Sequence of chain 1.C:
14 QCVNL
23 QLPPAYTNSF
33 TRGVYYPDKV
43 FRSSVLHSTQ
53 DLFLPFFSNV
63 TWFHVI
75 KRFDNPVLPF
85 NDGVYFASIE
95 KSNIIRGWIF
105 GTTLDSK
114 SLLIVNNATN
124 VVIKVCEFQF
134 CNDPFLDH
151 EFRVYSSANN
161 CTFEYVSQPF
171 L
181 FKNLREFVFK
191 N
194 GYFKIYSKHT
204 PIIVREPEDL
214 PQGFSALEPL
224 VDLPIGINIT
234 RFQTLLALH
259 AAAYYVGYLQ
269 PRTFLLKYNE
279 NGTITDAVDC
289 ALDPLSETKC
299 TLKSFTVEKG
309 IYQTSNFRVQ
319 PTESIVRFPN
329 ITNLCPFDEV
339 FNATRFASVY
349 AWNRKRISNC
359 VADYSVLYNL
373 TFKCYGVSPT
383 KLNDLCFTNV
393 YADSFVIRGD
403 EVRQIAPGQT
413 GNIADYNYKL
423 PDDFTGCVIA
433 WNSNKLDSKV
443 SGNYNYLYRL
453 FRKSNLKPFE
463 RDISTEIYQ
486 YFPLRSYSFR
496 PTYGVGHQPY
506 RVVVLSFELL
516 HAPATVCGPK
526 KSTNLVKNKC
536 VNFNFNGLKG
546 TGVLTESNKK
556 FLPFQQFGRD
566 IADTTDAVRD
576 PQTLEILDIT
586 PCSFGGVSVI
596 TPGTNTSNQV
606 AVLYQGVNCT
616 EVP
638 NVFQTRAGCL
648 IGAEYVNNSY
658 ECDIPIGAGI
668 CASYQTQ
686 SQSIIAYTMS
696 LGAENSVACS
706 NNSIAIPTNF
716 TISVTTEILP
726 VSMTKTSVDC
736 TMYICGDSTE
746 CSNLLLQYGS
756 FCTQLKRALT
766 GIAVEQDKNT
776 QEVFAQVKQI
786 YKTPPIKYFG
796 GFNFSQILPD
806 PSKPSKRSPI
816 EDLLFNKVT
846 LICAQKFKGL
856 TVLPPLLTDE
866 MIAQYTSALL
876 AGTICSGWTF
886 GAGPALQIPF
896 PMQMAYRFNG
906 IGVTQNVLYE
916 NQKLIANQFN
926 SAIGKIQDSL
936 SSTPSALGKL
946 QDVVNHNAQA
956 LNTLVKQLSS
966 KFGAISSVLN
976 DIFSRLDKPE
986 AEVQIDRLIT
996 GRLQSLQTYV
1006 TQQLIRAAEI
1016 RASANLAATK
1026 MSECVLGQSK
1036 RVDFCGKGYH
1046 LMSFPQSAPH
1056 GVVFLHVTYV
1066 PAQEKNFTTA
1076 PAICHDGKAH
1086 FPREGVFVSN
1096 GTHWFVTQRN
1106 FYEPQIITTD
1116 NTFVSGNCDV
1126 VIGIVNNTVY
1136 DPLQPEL

Binding-site contacts:
Ligand atom C4 contacts residue ASN798 of chain 1.C at 4.3 Å.
Ligand atom O7 contacts residue TYR793 of chain 1.C at 4.3 Å.
Ligand atom C6 contacts residue SER800 of chain 1.C at 4.0 Å.
Ligand atom O5 contacts residue SER800 of chain 1.C at 3.4 Å (h-bond).
Ligand atom C5 contacts residue ASN798 of chain 1.C at 3.7 Å.
Ligand atom C7 contacts residue ASN798 of chain 1.C at 3.8 Å.
Ligand atom N2 contacts residue TYR793 of chain 1.C at 4.0 Å.
Ligand atom O7 contacts residue ASN798 of chain 1.C at 4.2 Å.
Ligand atom C1 contacts residue SER800 of chain 1.C at 3.7 Å.
Ligand atom C7 contacts residue TYR793 of chain 1.C at 3.9 Å (hydrophobic).
Ligand atom O5 contacts residue ASN798 of chain 1.C at 2.4 Å (h-bond).
Ligand atom C3 contacts residue ASN798 of chain 1.C at 3.8 Å.
Ligand atom C8 contacts residue TYR793 of chain 1.C at 3.5 Å (hydrophobic).
Ligand atom C2 contacts residue ASN798 of chain 1.C at 2.5 Å.
Ligand atom C1 contacts residue ASN798 of chain 1.C at 1.5 Å.
Ligand atom N2 contacts residue ASN798 of chain 1.C at 2.9 Å (h-bond).
Ligand atom C5 contacts residue SER800 of chain 1.C at 3.6 Å.
Ligand atom C6 contacts residue GLN801 of chain 1.C at 4.2 Å.

This small molecule binds to this protein.
Small molecule (SMILES): CC(=O)N[C@@H]1[C@@H](O)[C@H](O)[C@@H](CO)O[C@H]1O